Sequence of chain 4.A:
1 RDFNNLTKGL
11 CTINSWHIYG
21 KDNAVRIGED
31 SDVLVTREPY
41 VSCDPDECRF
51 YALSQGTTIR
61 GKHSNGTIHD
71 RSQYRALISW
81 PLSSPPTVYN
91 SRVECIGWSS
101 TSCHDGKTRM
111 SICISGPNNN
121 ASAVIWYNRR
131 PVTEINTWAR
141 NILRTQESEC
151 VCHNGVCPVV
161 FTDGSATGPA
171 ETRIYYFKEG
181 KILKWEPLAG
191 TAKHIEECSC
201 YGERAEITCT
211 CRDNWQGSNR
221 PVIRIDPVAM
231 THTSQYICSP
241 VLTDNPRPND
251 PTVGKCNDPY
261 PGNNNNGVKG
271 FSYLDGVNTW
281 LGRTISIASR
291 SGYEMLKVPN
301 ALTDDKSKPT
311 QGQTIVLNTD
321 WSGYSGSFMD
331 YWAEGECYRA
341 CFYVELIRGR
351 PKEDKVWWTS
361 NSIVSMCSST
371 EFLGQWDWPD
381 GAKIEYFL

The small molecule below binds the protein below.
Small molecule (SMILES): CC(=O)N[C@@H]1[C@@H](O)[C@@H](F)C(C(=O)[O-])=[O+][C@H]1[C@H](O)[C@H](O)CO

Binding-site contacts:
Ligand atom O1B contacts residue FSI1 of chain 4.H at 0.8 Å (h-bond).
Ligand atom C8 contacts residue FSI1 of chain 4.H at 0.3 Å.
Ligand atom O9 contacts residue GLU196 of chain 4.A at 2.5 Å (salt-bridge).
Ligand atom O7 contacts residue FSI1 of chain 4.H at 0.4 Å (h-bond).
Ligand atom O1A contacts residue ARG37 of chain 4.A at 2.8 Å (salt-bridge).
Ligand atom O9 contacts residue FSI1 of chain 4.H at 0.5 Å (h-bond).
Ligand atom N5 contacts residue FSI1 of chain 4.H at 0.4 Å (h-bond).
Ligand atom C3 contacts residue GLU38 of chain 4.A at 3.4 Å.
Ligand atom F1 contacts residue GLU38 of chain 4.A at 2.5 Å.
Ligand atom O9 contacts residue ARG144 of chain 4.A at 3.3 Å (salt-bridge).
Ligand atom C3 contacts residue FSI1 of chain 4.H at 0.3 Å.
Ligand atom O8 contacts residue FSI1 of chain 4.H at 0.4 Å (h-bond).
Ligand atom C2 contacts residue FSI1 of chain 4.H at 1.1 Å.
Ligand atom O4 contacts residue GLU38 of chain 4.A at 3.2 Å (salt-bridge).
Ligand atom O1A contacts residue FSI1 of chain 4.H at 0.4 Å (h-bond).
Ligand atom C11 contacts residue FSI1 of chain 4.H at 0.5 Å.
Ligand atom C9 contacts residue FSI1 of chain 4.H at 0.5 Å.
Ligand atom C1 contacts residue FSI1 of chain 4.H at 0.7 Å.
Ligand atom C7 contacts residue FSI1 of chain 4.H at 0.2 Å.
Ligand atom C2 contacts residue TYR324 of chain 4.A at 2.5 Å (hydrophobic).
Ligand atom O1B contacts residue ARG290 of chain 4.A at 2.9 Å (salt-bridge).
Ligand atom C9 contacts residue GLU196 of chain 4.A at 3.2 Å.
Ligand atom C8 contacts residue GLU196 of chain 4.A at 3.4 Å.
Ligand atom C5 contacts residue FSI1 of chain 4.H at 0.3 Å.
Ligand atom O10 contacts residue FSI1 of chain 4.H at 0.4 Å (h-bond).
Ligand atom C10 contacts residue FSI1 of chain 4.H at 0.4 Å.
Ligand atom O8 contacts residue GLU196 of chain 4.A at 2.6 Å (salt-bridge).
Ligand atom C6 contacts residue FSI1 of chain 4.H at 0.4 Å.
Ligand atom O4 contacts residue FSI1 of chain 4.H at 0.6 Å (h-bond).
Ligand atom C3 contacts residue TYR324 of chain 4.A at 2.7 Å (hydrophobic).
Ligand atom C1 contacts residue TYR324 of chain 4.A at 2.9 Å (hydrophobic).
Ligand atom O10 contacts residue ARG71 of chain 4.A at 2.8 Å (salt-bridge).
Ligand atom O1A contacts residue ARG290 of chain 4.A at 2.9 Å (salt-bridge).
Ligand atom C4 contacts residue FSI1 of chain 4.H at 0.3 Å.
Ligand atom F1 contacts residue FSI1 of chain 4.H at 1.4 Å.
Ligand atom F1 contacts residue ASP70 of chain 4.A at 3.2 Å.
Ligand atom O6 contacts residue TYR324 of chain 4.A at 2.9 Å (h-bond).
Ligand atom O1A contacts residue TYR324 of chain 4.A at 3.4 Å (h-bond).
Ligand atom O6 contacts residue FSI1 of chain 4.H at 0.7 Å (h-bond).
Ligand atom F1 contacts residue ARG37 of chain 4.A at 3.1 Å.